Sequence of chain 1.G:
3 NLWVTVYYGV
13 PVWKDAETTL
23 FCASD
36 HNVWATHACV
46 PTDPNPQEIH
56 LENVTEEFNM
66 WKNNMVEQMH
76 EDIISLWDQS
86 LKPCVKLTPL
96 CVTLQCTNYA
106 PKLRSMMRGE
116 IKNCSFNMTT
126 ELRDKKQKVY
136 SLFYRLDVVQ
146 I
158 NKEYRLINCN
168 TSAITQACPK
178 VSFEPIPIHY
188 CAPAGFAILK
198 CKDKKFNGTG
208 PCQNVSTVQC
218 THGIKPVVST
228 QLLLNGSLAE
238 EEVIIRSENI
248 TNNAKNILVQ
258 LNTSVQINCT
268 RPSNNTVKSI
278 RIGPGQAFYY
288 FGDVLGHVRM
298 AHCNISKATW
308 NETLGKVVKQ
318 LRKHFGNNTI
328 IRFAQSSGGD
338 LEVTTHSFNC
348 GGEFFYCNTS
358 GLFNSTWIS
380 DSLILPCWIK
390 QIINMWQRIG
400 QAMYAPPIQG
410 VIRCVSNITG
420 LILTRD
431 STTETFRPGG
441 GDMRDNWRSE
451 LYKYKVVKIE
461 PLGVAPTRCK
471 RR

The protein below binds the small molecule below.
Small molecule (SMILES): CC(=O)N[C@@H]1[C@@H](O)[C@H](O)[C@@H](CO)O[C@H]1O

Binding-site contacts:
Ligand atom C8 contacts residue ASN204 of chain 1.G at 4.3 Å.
Ligand atom N2 contacts residue ASN204 of chain 1.G at 2.9 Å (h-bond).
Ligand atom C3 contacts residue ASN204 of chain 1.G at 3.8 Å.
Ligand atom C1 contacts residue ASN204 of chain 1.G at 1.4 Å.
Ligand atom C4 contacts residue ASN204 of chain 1.G at 4.2 Å.
Ligand atom C7 contacts residue SER244 of chain 1.G at 4.4 Å.
Ligand atom O7 contacts residue ASN204 of chain 1.G at 3.1 Å (h-bond).
Ligand atom C7 contacts residue ASN204 of chain 1.G at 3.1 Å.
Ligand atom O5 contacts residue THR206 of chain 1.G at 4.3 Å.
Ligand atom C3 contacts residue THR206 of chain 1.G at 4.2 Å.
Ligand atom C1 contacts residue THR206 of chain 1.G at 3.4 Å.
Ligand atom N2 contacts residue THR206 of chain 1.G at 3.6 Å.
Ligand atom C8 contacts residue SER244 of chain 1.G at 3.0 Å.
Ligand atom C5 contacts residue THR206 of chain 1.G at 4.5 Å.
Ligand atom C2 contacts residue THR206 of chain 1.G at 3.9 Å.
Ligand atom C5 contacts residue ASN204 of chain 1.G at 3.7 Å.
Ligand atom O5 contacts residue ASN204 of chain 1.G at 2.4 Å (h-bond).
Ligand atom C7 contacts residue THR206 of chain 1.G at 4.4 Å.
Ligand atom C2 contacts residue ASN204 of chain 1.G at 2.4 Å.
Ligand atom O7 contacts residue HIS321 of chain 1.G at 3.8 Å.